Binding-site contacts:
Ligand atom C2 contacts residue ASN45 of chain 1.D at 2.5 Å.
Ligand atom O7 contacts residue ASN45 of chain 1.D at 3.8 Å.
Ligand atom C5 contacts residue ASN45 of chain 1.D at 3.7 Å.
Ligand atom C3 contacts residue ASN45 of chain 1.D at 3.8 Å.
Ligand atom O5 contacts residue ASN45 of chain 1.D at 2.4 Å (h-bond).
Ligand atom O7 contacts residue PRO43 of chain 1.D at 2.9 Å (h-bond).
Ligand atom C7 contacts residue PRO43 of chain 1.D at 3.8 Å (hydrophobic).
Ligand atom C8 contacts residue PRO43 of chain 1.D at 4.3 Å (hydrophobic).
Ligand atom N2 contacts residue ASN45 of chain 1.D at 2.9 Å (h-bond).
Ligand atom O7 contacts residue PRO42 of chain 1.D at 4.3 Å.
Ligand atom C4 contacts residue ASN45 of chain 1.D at 4.2 Å.
Ligand atom O6 contacts residue ILE174 of chain 1.D at 4.3 Å.
Ligand atom C1 contacts residue ASN45 of chain 1.D at 1.4 Å.
Ligand atom C7 contacts residue ASN45 of chain 1.D at 3.5 Å.

This small molecule binds to this protein.
Small molecule (SMILES): CC(=O)N[C@@H]1[C@@H](O)[C@H](O)[C@@H](CO)O[C@H]1O

Sequence of chain 1.D:
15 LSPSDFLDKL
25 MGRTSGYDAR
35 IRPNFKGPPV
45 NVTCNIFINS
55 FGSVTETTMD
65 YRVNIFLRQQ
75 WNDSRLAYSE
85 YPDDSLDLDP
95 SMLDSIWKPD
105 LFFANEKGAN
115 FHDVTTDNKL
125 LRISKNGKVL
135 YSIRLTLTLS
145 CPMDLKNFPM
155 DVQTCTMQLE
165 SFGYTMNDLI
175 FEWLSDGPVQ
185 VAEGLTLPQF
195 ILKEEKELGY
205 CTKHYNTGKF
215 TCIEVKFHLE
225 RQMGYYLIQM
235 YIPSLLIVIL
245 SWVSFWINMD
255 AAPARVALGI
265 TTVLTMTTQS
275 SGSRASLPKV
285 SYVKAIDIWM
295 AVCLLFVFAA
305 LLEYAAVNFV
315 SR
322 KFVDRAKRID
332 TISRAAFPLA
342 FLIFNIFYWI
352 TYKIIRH